This small molecule binds to this protein.
Small molecule (SMILES): Nc1ncnc2c1ncn2[C@@H]1O[C@H](CO[P](=O)(O)O[P](=O)(O)NP(=O)(O)O)[C@@H](O)[C@H]1O

Binding-site contacts:
Ligand atom PB contacts residue SER49 of chain 1.D at 3.8 Å.
Ligand atom O2G contacts residue THR164 of chain 1.D at 3.1 Å (h-bond).
Ligand atom O5' contacts residue GLY255 of chain 1.D at 3.6 Å.
Ligand atom O3G contacts residue ALA165 of chain 1.D at 3.0 Å (h-bond).
Ligand atom N3 contacts residue MET305 of chain 1.D at 3.8 Å.
Ligand atom O1B contacts residue GLY48 of chain 1.D at 3.4 Å.
Ligand atom O3A contacts residue GLY256 of chain 1.D at 3.1 Å (h-bond).
Ligand atom O1B contacts residue SER49 of chain 1.D at 3.1 Å (h-bond).
Ligand atom C5 contacts residue GLY469 of chain 1.D at 3.8 Å.
Ligand atom PG contacts residue THR164 of chain 1.D at 3.4 Å.
Ligand atom O1G contacts residue ALA257 of chain 1.D at 3.4 Å (h-bond).
Ligand atom PB contacts residue SER50 of chain 1.D at 3.8 Å.
Ligand atom O3G contacts residue SER49 of chain 1.D at 3.2 Å (h-bond).
Ligand atom O1A contacts residue ARG84 of chain 1.D at 2.8 Å (salt-bridge).
Ligand atom N1 contacts residue ALA472 of chain 1.D at 3.7 Å.
Ligand atom O2B contacts residue ARG53 of chain 1.D at 2.9 Å (salt-bridge).
Ligand atom PB contacts residue ARG53 of chain 1.D at 3.8 Å.
Ligand atom O3G contacts residue THR164 of chain 1.D at 2.6 Å (h-bond).
Ligand atom N6 contacts residue ALA472 of chain 1.D at 3.5 Å.
Ligand atom O2A contacts residue GLY255 of chain 1.D at 3.8 Å.
Ligand atom O2B contacts residue MG1 of chain 1.L at 2.4 Å.
Ligand atom O5' contacts residue GLY256 of chain 1.D at 3.5 Å (h-bond).
Ligand atom O4' contacts residue MET305 of chain 1.D at 3.3 Å.
Ligand atom O1A contacts residue SER50 of chain 1.D at 3.5 Å (h-bond).
Ligand atom O1B contacts residue ARG53 of chain 1.D at 3.1 Å (salt-bridge).
Ligand atom O2G contacts residue MG1 of chain 1.L at 2.1 Å.
Ligand atom PG contacts residue MG1 of chain 1.L at 3.6 Å.
Ligand atom N3B contacts residue GLY256 of chain 1.D at 3.3 Å (h-bond).
Ligand atom N3B contacts residue SER49 of chain 1.D at 2.9 Å (h-bond).
Ligand atom O2A contacts residue MG1 of chain 1.L at 3.5 Å.
Ligand atom O3G contacts residue GLY166 of chain 1.D at 3.6 Å (h-bond).
Ligand atom O1G contacts residue GLY256 of chain 1.D at 3.5 Å (h-bond).
Ligand atom O2G contacts residue GLU212 of chain 1.D at 3.2 Å (salt-bridge).
Ligand atom O1B contacts residue SER50 of chain 1.D at 2.8 Å (h-bond).
Ligand atom PB contacts residue MG1 of chain 1.L at 3.8 Å.
Ligand atom O3A contacts residue SER50 of chain 1.D at 3.5 Å (h-bond).
Ligand atom O1G contacts residue SER258 of chain 1.D at 3.2 Å (h-bond).
Ligand atom O1G contacts residue ALA165 of chain 1.D at 3.8 Å.
Ligand atom C2 contacts residue LEU529 of chain 1.D at 3.5 Å (hydrophobic).
Ligand atom N3B contacts residue ALA257 of chain 1.D at 3.8 Å.

Sequence of chain 1.D:
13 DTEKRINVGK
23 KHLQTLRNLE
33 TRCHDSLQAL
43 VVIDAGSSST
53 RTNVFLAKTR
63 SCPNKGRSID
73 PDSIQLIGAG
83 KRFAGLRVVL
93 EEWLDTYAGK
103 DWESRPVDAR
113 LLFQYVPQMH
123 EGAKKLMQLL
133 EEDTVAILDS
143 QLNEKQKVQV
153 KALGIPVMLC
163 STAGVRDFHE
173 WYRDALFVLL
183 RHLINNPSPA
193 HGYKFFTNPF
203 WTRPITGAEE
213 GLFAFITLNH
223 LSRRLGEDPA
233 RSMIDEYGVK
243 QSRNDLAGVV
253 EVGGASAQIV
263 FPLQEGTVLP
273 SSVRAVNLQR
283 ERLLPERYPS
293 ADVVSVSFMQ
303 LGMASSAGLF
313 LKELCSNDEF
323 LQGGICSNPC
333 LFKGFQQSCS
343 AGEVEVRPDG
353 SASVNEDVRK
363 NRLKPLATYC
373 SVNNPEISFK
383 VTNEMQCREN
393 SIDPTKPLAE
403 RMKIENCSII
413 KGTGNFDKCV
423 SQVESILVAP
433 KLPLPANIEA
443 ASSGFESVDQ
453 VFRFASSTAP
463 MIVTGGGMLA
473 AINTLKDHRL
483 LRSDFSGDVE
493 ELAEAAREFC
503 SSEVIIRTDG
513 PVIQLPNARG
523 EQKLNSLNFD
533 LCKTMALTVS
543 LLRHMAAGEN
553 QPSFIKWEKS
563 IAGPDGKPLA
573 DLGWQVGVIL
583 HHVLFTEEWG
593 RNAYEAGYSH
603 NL